The protein below binds the small molecule below.
Small molecule (SMILES): OC[C@H]1O[C@H](O)[C@H](O)[C@@H](O)[C@H]1O

Sequence of chain 1.G:
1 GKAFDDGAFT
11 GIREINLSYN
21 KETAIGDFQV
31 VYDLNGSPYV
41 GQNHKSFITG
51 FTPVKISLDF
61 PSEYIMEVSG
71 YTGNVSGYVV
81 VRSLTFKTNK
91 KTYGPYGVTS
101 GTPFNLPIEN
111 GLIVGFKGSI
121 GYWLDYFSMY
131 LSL

Binding-site contacts:
Ligand atom C4 contacts residue ASP125 of chain 1.G at 3.4 Å.
Ligand atom C1 contacts residue NBZ1 of chain 1.T at 2.5 Å.
Ligand atom C5 contacts residue NBZ1 of chain 1.T at 3.5 Å.
Ligand atom C6 contacts residue ASP125 of chain 1.G at 3.2 Å.
Ligand atom O5 contacts residue TYR122 of chain 1.G at 3.1 Å (h-bond).
Ligand atom O4 contacts residue GLY1 of chain 1.G at 3.0 Å (h-bond).
Ligand atom C6 contacts residue NBZ1 of chain 1.T at 4.1 Å.
Ligand atom C4 contacts residue GLY1 of chain 1.G at 3.9 Å.
Ligand atom C6 contacts residue VAL80 of chain 1.G at 3.9 Å (hydrophobic).
Ligand atom O6 contacts residue ASP125 of chain 1.G at 2.6 Å (salt-bridge).
Ligand atom C3 contacts residue GLY1 of chain 1.G at 3.8 Å.
Ligand atom C2 contacts residue NBZ1 of chain 1.T at 3.7 Å.
Ligand atom C1 contacts residue GLY121 of chain 1.G at 4.4 Å.
Ligand atom C6 contacts residue TYR122 of chain 1.G at 3.9 Å (hydrophobic).
Ligand atom C5 contacts residue TYR78 of chain 1.G at 3.7 Å (hydrophobic).
Ligand atom O3 contacts residue GLY1 of chain 1.G at 3.0 Å (h-bond).
Ligand atom O6 contacts residue TRP123 of chain 1.G at 3.0 Å (h-bond).
Ligand atom C4 contacts residue GLY121 of chain 1.G at 4.5 Å.
Ligand atom O1 contacts residue NBZ1 of chain 1.T at 1.4 Å.
Ligand atom O4 contacts residue ASP125 of chain 1.G at 2.7 Å (salt-bridge).
Ligand atom O5 contacts residue GLY121 of chain 1.G at 3.6 Å.
Ligand atom O3 contacts residue EDO1 of chain 1.W at 3.7 Å.
Ligand atom C4 contacts residue TYR78 of chain 1.G at 3.8 Å (hydrophobic).
Ligand atom C5 contacts residue GLY121 of chain 1.G at 4.4 Å.
Ligand atom C6 contacts residue TRP123 of chain 1.G at 3.7 Å (hydrophobic).
Ligand atom O6 contacts residue TYR122 of chain 1.G at 3.2 Å (h-bond).
Ligand atom C5 contacts residue ASP125 of chain 1.G at 3.9 Å.
Ligand atom C6 contacts residue TYR78 of chain 1.G at 4.0 Å (hydrophobic).
Ligand atom C3 contacts residue TYR78 of chain 1.G at 3.7 Å (hydrophobic).
Ligand atom O1 contacts residue TYR78 of chain 1.G at 3.4 Å.
Ligand atom O5 contacts residue NBZ1 of chain 1.T at 3.0 Å.
Ligand atom C5 contacts residue TYR122 of chain 1.G at 4.1 Å (hydrophobic).
Ligand atom C3 contacts residue NBZ1 of chain 1.T at 4.2 Å.
Ligand atom O2 contacts residue NBZ1 of chain 1.T at 3.9 Å.
Ligand atom O6 contacts residue GLY121 of chain 1.G at 3.4 Å.
Ligand atom O4 contacts residue EDO1 of chain 1.W at 4.3 Å.
Ligand atom C1 contacts residue TYR122 of chain 1.G at 4.0 Å (hydrophobic).
Ligand atom O6 contacts residue VAL80 of chain 1.G at 4.0 Å.
Ligand atom C2 contacts residue GLY1 of chain 1.G at 3.9 Å.
Ligand atom O4 contacts residue GLY121 of chain 1.G at 3.4 Å.